Sequence of chain 2.D:
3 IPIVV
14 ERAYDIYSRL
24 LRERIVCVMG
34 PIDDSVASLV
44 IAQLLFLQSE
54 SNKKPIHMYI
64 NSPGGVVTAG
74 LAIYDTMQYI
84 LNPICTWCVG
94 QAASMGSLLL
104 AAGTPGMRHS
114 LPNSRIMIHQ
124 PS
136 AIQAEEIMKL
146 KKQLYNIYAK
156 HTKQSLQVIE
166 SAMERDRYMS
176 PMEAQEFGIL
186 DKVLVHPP

This protein binds this small molecule.
Small molecule (SMILES): C#Cc1cccc(CN2CCC3=C(C2)C(=O)N(Cc2ccc(Cl)cc2)C2=NCCN23)c1

Binding-site contacts:
Ligand atom C18 contacts residue GLU26 of chain 2.E at 3.8 Å.
Ligand atom C01 contacts residue TYR62 of chain 2.E at 3.4 Å (hydrophobic).
Ligand atom C07 contacts residue TYR62 of chain 2.E at 3.8 Å (hydrophobic).
Ligand atom C10 contacts residue TYR82 of chain 2.D at 3.7 Å (hydrophobic).
Ligand atom C04 contacts residue THR79 of chain 2.D at 3.4 Å.
Ligand atom C20 contacts residue SER52 of chain 2.D at 3.6 Å.
Ligand atom C10 contacts residue TYR62 of chain 2.E at 3.1 Å (hydrophobic).
Ligand atom C21 contacts residue GLU26 of chain 2.E at 3.2 Å.
Ligand atom C20 contacts residue GLU26 of chain 2.E at 3.5 Å.
Ligand atom C03 contacts residue VAL92 of chain 2.E at 3.7 Å (hydrophobic).
Ligand atom C06 contacts residue TYR82 of chain 2.D at 3.6 Å (hydrophobic).
Ligand atom C17 contacts residue LEU23 of chain 2.E at 3.6 Å (hydrophobic).
Ligand atom O27 contacts residue LEU48 of chain 2.D at 3.6 Å.
Ligand atom CL19 contacts residue LEU23 of chain 2.E at 3.6 Å.
Ligand atom C25 contacts residue HIS60 of chain 2.E at 3.2 Å.
Ligand atom C24 contacts residue HIS60 of chain 2.E at 3.7 Å.
Ligand atom C28 contacts residue TYR62 of chain 2.E at 3.3 Å (hydrophobic).
Ligand atom C24 contacts residue GLU26 of chain 2.E at 3.5 Å.
Ligand atom C02 contacts residue VAL92 of chain 2.E at 3.3 Å (hydrophobic).
Ligand atom C11 contacts residue TYR62 of chain 2.E at 3.1 Å (hydrophobic).
Ligand atom C21 contacts residue SER52 of chain 2.D at 3.5 Å.
Ligand atom C30 contacts residue TRP90 of chain 2.E at 3.5 Å (hydrophobic).
Ligand atom C29 contacts residue HIS60 of chain 2.E at 3.7 Å.
Ligand atom N23 contacts residue GLU26 of chain 2.E at 2.5 Å (salt-bridge).
Ligand atom C29 contacts residue TYR62 of chain 2.E at 3.5 Å (hydrophobic).
Ligand atom C05 contacts residue LEU114 of chain 2.E at 3.6 Å (hydrophobic).
Ligand atom C30 contacts residue TYR62 of chain 2.E at 3.5 Å (hydrophobic).
Ligand atom C16 contacts residue ILE28 of chain 2.E at 3.7 Å (hydrophobic).
Ligand atom C14 contacts residue GLU26 of chain 2.E at 3.2 Å.
Ligand atom C02 contacts residue TYR62 of chain 2.E at 3.7 Å (hydrophobic).
Ligand atom CL19 contacts residue PHE49 of chain 2.D at 3.7 Å.
Ligand atom C08 contacts residue TRP90 of chain 2.E at 3.7 Å (hydrophobic).
Ligand atom N09 contacts residue TYR62 of chain 2.E at 2.8 Å (h-bond).
Ligand atom C15 contacts residue GLU26 of chain 2.E at 3.2 Å.
Ligand atom C01 contacts residue VAL92 of chain 2.E at 3.5 Å (hydrophobic).
Ligand atom C08 contacts residue TYR62 of chain 2.E at 3.7 Å (hydrophobic).
Ligand atom C04 contacts residue LEU114 of chain 2.E at 3.5 Å (hydrophobic).
Ligand atom C31 contacts residue TYR62 of chain 2.E at 3.4 Å (hydrophobic).
Ligand atom N13 contacts residue GLU26 of chain 2.E at 3.8 Å.
Ligand atom C22 contacts residue GLU26 of chain 2.E at 3.5 Å.

Sequence of chain 2.E:
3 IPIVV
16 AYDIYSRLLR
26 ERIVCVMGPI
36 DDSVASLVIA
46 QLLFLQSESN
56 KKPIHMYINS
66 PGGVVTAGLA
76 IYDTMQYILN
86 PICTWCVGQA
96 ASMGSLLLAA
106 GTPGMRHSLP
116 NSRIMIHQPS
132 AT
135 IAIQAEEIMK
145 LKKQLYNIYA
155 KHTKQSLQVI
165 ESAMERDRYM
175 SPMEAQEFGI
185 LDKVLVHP